This protein binds this small molecule.
Small molecule (SMILES): CCCC[C@H](NC(=O)[C@H](Cc1ccccc1)NC(=O)[C@H](Cc1cnc[nH]1)NC(=O)CCNC(=O)[C@@H](NC(=O)[C@H](C)NC(=O)[C@H](CC1=CN=C2CC=CC=C12)NC(=O)[C@H](CCC(N)=O)NC(=O)[C@H](N)Cc1ccccc1)C(C)C)C(N)=O

Sequence of chain 1.A:
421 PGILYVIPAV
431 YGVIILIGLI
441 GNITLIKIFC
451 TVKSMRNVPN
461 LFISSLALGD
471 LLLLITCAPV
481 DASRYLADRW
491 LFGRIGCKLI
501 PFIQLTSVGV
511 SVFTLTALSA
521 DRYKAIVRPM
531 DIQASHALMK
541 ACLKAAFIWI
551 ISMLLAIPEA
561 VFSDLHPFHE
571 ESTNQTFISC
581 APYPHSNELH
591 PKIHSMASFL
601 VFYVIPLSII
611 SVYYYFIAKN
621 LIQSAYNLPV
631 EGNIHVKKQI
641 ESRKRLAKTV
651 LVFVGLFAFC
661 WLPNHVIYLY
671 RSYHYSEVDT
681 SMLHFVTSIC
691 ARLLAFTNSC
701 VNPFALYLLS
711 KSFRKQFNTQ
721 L

Binding-site contacts:
Ligand atom CZ contacts residue HIS665 of chain 1.A at 3.3 Å.
Ligand atom O contacts residue ARG692 of chain 1.A at 3.6 Å.
Ligand atom CE1 contacts residue HIS665 of chain 1.A at 3.5 Å.
Ligand atom CG2 contacts residue PHE568 of chain 1.A at 3.5 Å (hydrophobic).
Ligand atom NH2 contacts residue ARG692 of chain 1.A at 3.6 Å (salt-bridge).
Ligand atom CE1 contacts residue PRO501 of chain 1.A at 3.6 Å (hydrophobic).
Ligand atom CD contacts residue ASN664 of chain 1.A at 3.6 Å.
Ligand atom CA contacts residue ARG484 of chain 1.A at 3.3 Å.
Ligand atom CE1 contacts residue PHE577 of chain 1.A at 3.6 Å (hydrophobic).
Ligand atom C contacts residue PRO582 of chain 1.A at 3.6 Å (hydrophobic).
Ligand atom O contacts residue PRO582 of chain 1.A at 3.4 Å.
Ligand atom O contacts residue ARG671 of chain 1.A at 3.1 Å (salt-bridge).
Ligand atom O contacts residue ARG484 of chain 1.A at 3.1 Å (salt-bridge).
Ligand atom OE1 contacts residue ASP488 of chain 1.A at 2.7 Å (salt-bridge).
Ligand atom O contacts residue TYR668 of chain 1.A at 3.4 Å.
Ligand atom CB contacts residue CYS580 of chain 1.A at 3.5 Å (hydrophobic).
Ligand atom CD contacts residue SER579 of chain 1.A at 3.2 Å.
Ligand atom O contacts residue ARG671 of chain 1.A at 3.1 Å (salt-bridge).
Ligand atom NE2 contacts residue CYS580 of chain 1.A at 3.5 Å (h-bond).
Ligand atom CB contacts residue CYS477 of chain 1.A at 3.5 Å (hydrophobic).
Ligand atom CG2 contacts residue VAL678 of chain 1.A at 3.6 Å (hydrophobic).
Ligand atom CE1 contacts residue SER563 of chain 1.A at 3.6 Å.
Ligand atom OE1 contacts residue SER579 of chain 1.A at 3.1 Å.
Ligand atom ND1 contacts residue PRO582 of chain 1.A at 3.5 Å (h-bond).
Ligand atom CB contacts residue ASP488 of chain 1.A at 3.6 Å.
Ligand atom CE contacts residue ASN664 of chain 1.A at 3.5 Å.
Ligand atom CB contacts residue TYR485 of chain 1.A at 3.4 Å (hydrophobic).
Ligand atom CB contacts residue ARG484 of chain 1.A at 3.5 Å.
Ligand atom NE2 contacts residue TRP490 of chain 1.A at 3.1 Å.
Ligand atom CH2 contacts residue PHE685 of chain 1.A at 3.6 Å (hydrophobic).
Ligand atom NE2 contacts residue CYS580 of chain 1.A at 3.2 Å (h-bond).
Ligand atom O contacts residue ASN664 of chain 1.A at 3.6 Å.
Ligand atom CD contacts residue ASP488 of chain 1.A at 3.4 Å.
Ligand atom NE2 contacts residue SER579 of chain 1.A at 3.2 Å (h-bond).
Ligand atom CE1 contacts residue CYS580 of chain 1.A at 3.6 Å (hydrophobic).
Ligand atom CB contacts residue GLN504 of chain 1.A at 3.6 Å.
Ligand atom CG contacts residue TYR485 of chain 1.A at 3.6 Å (hydrophobic).
Ligand atom CZ3 contacts residue PHE685 of chain 1.A at 3.6 Å (hydrophobic).
Ligand atom CG contacts residue CYS477 of chain 1.A at 3.6 Å (hydrophobic).
Ligand atom O contacts residue ARG484 of chain 1.A at 3.4 Å (salt-bridge).